This small molecule binds to this protein.
Small molecule (SMILES): C(=C1\CCCN=C1c1cccnc1)\c1cccs1

Binding-site contacts:
Ligand atom C9 contacts residue MET122 of chain 1.D at 3.9 Å (hydrophobic).
Ligand atom C4 contacts residue MET122 of chain 1.D at 3.3 Å (hydrophobic).
Ligand atom C4 contacts residue GLN63 of chain 1.D at 3.9 Å.
Ligand atom C4 contacts residue TRP61 of chain 1.D at 3.9 Å (hydrophobic).
Ligand atom C7 contacts residue CYS195 of chain 1.C at 3.9 Å (hydrophobic).
Ligand atom C14 contacts residue TYR200 of chain 1.C at 3.8 Å (hydrophobic).
Ligand atom C15 contacts residue TYR97 of chain 1.C at 3.3 Å (hydrophobic).
Ligand atom C10 contacts residue TYR200 of chain 1.C at 3.8 Å (hydrophobic).
Ligand atom N16 contacts residue THR152 of chain 1.C at 3.9 Å.
Ligand atom C7 contacts residue SER194 of chain 1.C at 3.6 Å.
Ligand atom C5 contacts residue MET122 of chain 1.D at 4.0 Å (hydrophobic).
Ligand atom C2 contacts residue TRP61 of chain 1.D at 3.9 Å (hydrophobic).
Ligand atom C1 contacts residue TYR200 of chain 1.C at 4.0 Å (hydrophobic).
Ligand atom C2 contacts residue GLN63 of chain 1.D at 3.2 Å.
Ligand atom C2 contacts residue LYS42 of chain 1.D at 3.7 Å.
Ligand atom C13 contacts residue TYR193 of chain 1.C at 3.6 Å (hydrophobic).
Ligand atom C4 contacts residue CYS195 of chain 1.C at 3.9 Å (hydrophobic).
Ligand atom C12 contacts residue MET122 of chain 1.D at 3.7 Å (hydrophobic).
Ligand atom C6 contacts residue MET122 of chain 1.D at 3.9 Å (hydrophobic).
Ligand atom S18 contacts residue TRP61 of chain 1.D at 3.7 Å.
Ligand atom C8 contacts residue TRP151 of chain 1.C at 3.4 Å (hydrophobic).
Ligand atom C9 contacts residue CYS195 of chain 1.C at 3.6 Å (hydrophobic).
Ligand atom C12 contacts residue CYS195 of chain 1.C at 3.5 Å (hydrophobic).
Ligand atom S18 contacts residue CYS195 of chain 1.C at 3.5 Å.
Ligand atom C8 contacts residue TYR200 of chain 1.C at 3.7 Å (hydrophobic).
Ligand atom C14 contacts residue TYR97 of chain 1.C at 3.6 Å (hydrophobic).
Ligand atom C15 contacts residue TRP151 of chain 1.C at 3.6 Å (hydrophobic).
Ligand atom C7 contacts residue GLN63 of chain 1.D at 3.9 Å.
Ligand atom C7 contacts residue TRP61 of chain 1.D at 3.8 Å (hydrophobic).
Ligand atom C11 contacts residue CYS195 of chain 1.C at 3.8 Å (hydrophobic).
Ligand atom C6 contacts residue TRP151 of chain 1.C at 3.2 Å (hydrophobic).
Ligand atom C9 contacts residue TRP61 of chain 1.D at 3.9 Å (hydrophobic).
Ligand atom S18 contacts residue TYR193 of chain 1.C at 3.8 Å.
Ligand atom N16 contacts residue MET122 of chain 1.D at 3.7 Å.
Ligand atom N17 contacts residue TYR200 of chain 1.C at 3.9 Å.
Ligand atom N17 contacts residue TRP151 of chain 1.C at 2.6 Å (h-bond).
Ligand atom C3 contacts residue TYR200 of chain 1.C at 3.1 Å (hydrophobic).
Ligand atom C10 contacts residue TRP151 of chain 1.C at 3.5 Å (hydrophobic).
Ligand atom C14 contacts residue TYR193 of chain 1.C at 3.5 Å (hydrophobic).
Ligand atom N16 contacts residue TRP151 of chain 1.C at 3.7 Å.

Sequence of chain 1.D:
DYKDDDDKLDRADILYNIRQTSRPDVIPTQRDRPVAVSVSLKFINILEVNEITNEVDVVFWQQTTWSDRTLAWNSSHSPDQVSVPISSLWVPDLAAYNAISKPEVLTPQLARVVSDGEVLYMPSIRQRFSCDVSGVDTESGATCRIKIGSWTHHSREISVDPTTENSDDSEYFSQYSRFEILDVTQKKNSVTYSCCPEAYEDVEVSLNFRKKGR

Sequence of chain 1.C:
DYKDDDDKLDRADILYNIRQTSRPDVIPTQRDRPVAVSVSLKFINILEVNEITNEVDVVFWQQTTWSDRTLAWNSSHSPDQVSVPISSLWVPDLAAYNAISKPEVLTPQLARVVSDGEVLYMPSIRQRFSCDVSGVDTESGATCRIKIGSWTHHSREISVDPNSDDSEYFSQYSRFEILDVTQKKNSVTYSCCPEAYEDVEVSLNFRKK